Sequence of chain 51.C:
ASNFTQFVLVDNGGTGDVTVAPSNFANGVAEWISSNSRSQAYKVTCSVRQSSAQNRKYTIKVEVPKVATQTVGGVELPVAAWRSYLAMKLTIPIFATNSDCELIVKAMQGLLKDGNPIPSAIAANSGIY

A protein and the small-molecule ligand that binds it are described below.
Small molecule (SMILES): Nc1ccn([C@@H]2O[C@H](CO[P](=O)(O)O[C@H]3[C@@H](O)[C@H](n4cnc5c(N)ncnc54)O[C@@H]3CO[P](=O)(O)O[C@H]3[C@@H](O)[C@H](n4cnc5c(=O)nc(N)[nH]c54)O[C@@H]3CO[P](=O)(O)O[C@H]3[C@@H](O)[C@H](n4cnc5c(N)ncnc54)O[C@@H]3CO[P](=O)(O)O[C@H]3[C@@H](O)[C@H](n4cnc5c(N)ncnc54)O[C@@H]3CO[P](=O)(O)O[C@H]3[C@@H](O)[C@H](n4ccc(=O)[nH]c4=O)O[C@@H]3CO[P](=O)(O)O[C@H]3[C@@H](O)[C@H](n4ccc(N)nc4=O)O[C@@H]3CO[P](=O)(O)O[C@H]3[C@@H](O)[C@H](n4ccc(=O)[nH]c4=O)O[C@@H]3CO[P](=O)(O)O[C@H]3[C@@H](O)[C@H](n4cnc5c(=O)nc(N)[nH]c54)O[C@@H]3CO)[C@@H](O)[C@H]2O)c(=O)n1

Binding-site contacts:
Ligand atom OP1 contacts residue ASN55 of chain 51.C at 3.0 Å (h-bond).
Ligand atom N7 contacts residue LYS61 of chain 56.C at 3.4 Å.
Ligand atom C8 contacts residue LYS61 of chain 56.C at 3.6 Å.
Ligand atom O5' contacts residue ARG49 of chain 51.C at 3.6 Å (salt-bridge).
Ligand atom P contacts residue ARG49 of chain 51.C at 3.7 Å.
Ligand atom N6 contacts residue THR59 of chain 56.C at 2.7 Å (h-bond).
Ligand atom P contacts residue SER51 of chain 51.C at 3.2 Å.
Ligand atom OP2 contacts residue LYS57 of chain 51.C at 3.5 Å (salt-bridge).
Ligand atom OP2 contacts residue LYS57 of chain 51.C at 3.0 Å (salt-bridge).
Ligand atom O4' contacts residue LYS61 of chain 56.C at 3.7 Å.
Ligand atom OP2 contacts residue THR91 of chain 51.C at 3.7 Å.
Ligand atom OP2 contacts residue SER51 of chain 51.C at 3.3 Å (h-bond).
Ligand atom OP2 contacts residue LYS43 of chain 56.C at 2.7 Å (salt-bridge).
Ligand atom C5' contacts residue LYS57 of chain 51.C at 3.8 Å.
Ligand atom N1 contacts residue SER47 of chain 56.C at 2.7 Å (h-bond).
Ligand atom C5' contacts residue ARG49 of chain 51.C at 2.6 Å.
Ligand atom OP1 contacts residue SER51 of chain 51.C at 2.7 Å (h-bond).
Ligand atom C5 contacts residue THR45 of chain 56.C at 3.4 Å.
Ligand atom O5' contacts residue LYS89 of chain 51.C at 3.2 Å (salt-bridge).
Ligand atom N7 contacts residue TYR85 of chain 56.C at 3.8 Å.
Ligand atom N9 contacts residue LYS61 of chain 56.C at 3.8 Å.
Ligand atom OP1 contacts residue ARG49 of chain 51.C at 2.6 Å (salt-bridge).
Ligand atom N6 contacts residue CYS46 of chain 56.C at 3.6 Å (h-bond).
Ligand atom P contacts residue LYS57 of chain 51.C at 3.1 Å.
Ligand atom OP2 contacts residue TYR85 of chain 56.C at 2.6 Å (h-bond).
Ligand atom C6 contacts residue THR45 of chain 56.C at 3.4 Å.
Ligand atom C2 contacts residue SER47 of chain 56.C at 3.2 Å.
Ligand atom O5' contacts residue LYS57 of chain 51.C at 2.8 Å (salt-bridge).
Ligand atom OP1 contacts residue ASN55 of chain 51.C at 3.2 Å.
Ligand atom O3' contacts residue SER51 of chain 51.C at 3.3 Å (h-bond).
Ligand atom N7 contacts residue THR45 of chain 56.C at 2.7 Å (h-bond).
Ligand atom OP1 contacts residue LYS57 of chain 51.C at 2.9 Å.
Ligand atom OP1 contacts residue LYS89 of chain 51.C at 3.5 Å (salt-bridge).
Ligand atom C4' contacts residue ARG49 of chain 51.C at 3.6 Å.
Ligand atom O3' contacts residue ARG49 of chain 51.C at 3.6 Å (salt-bridge).
Ligand atom N6 contacts residue THR45 of chain 56.C at 2.8 Å (h-bond).
Ligand atom OP1 contacts residue SER52 of chain 51.C at 3.1 Å.
Ligand atom C6 contacts residue THR59 of chain 56.C at 3.5 Å.
Ligand atom OP2 contacts residue LYS89 of chain 51.C at 3.5 Å (salt-bridge).
Ligand atom N1 contacts residue THR59 of chain 56.C at 3.4 Å.

Sequence of chain 56.C:
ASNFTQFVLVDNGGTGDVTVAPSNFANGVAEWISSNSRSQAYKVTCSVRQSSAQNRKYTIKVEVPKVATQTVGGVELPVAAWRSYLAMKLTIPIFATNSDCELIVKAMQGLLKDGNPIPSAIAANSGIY